A small-molecule ligand and the protein it binds are described below.
Small molecule (SMILES): N#Cc1cc(NC(=O)C(=O)O)c(Cl)c(NC(=O)C(=O)O)c1

Sequence of chain 1.C:
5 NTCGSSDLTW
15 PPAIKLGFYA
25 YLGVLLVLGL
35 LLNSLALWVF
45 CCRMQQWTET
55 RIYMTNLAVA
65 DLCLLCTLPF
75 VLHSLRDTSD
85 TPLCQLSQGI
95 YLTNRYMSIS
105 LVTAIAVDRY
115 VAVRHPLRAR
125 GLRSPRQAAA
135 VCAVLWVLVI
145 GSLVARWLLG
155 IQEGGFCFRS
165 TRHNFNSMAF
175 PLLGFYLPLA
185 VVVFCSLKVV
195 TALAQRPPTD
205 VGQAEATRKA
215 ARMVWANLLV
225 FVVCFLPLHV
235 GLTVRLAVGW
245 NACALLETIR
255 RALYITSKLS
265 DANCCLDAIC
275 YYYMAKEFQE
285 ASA

Binding-site contacts:
Ligand atom N15 contacts residue PHE162 of chain 1.C at 3.7 Å.
Ligand atom N01 contacts residue VAL75 of chain 1.C at 4.0 Å.
Ligand atom C03 contacts residue LEU79 of chain 1.C at 4.1 Å (hydrophobic).
Ligand atom O10 contacts residue ARG163 of chain 1.C at 3.9 Å.
Ligand atom C04 contacts residue TYR258 of chain 1.C at 3.3 Å (hydrophobic).
Ligand atom C16 contacts residue PHE162 of chain 1.C at 3.4 Å (hydrophobic).
Ligand atom C18 contacts residue ARG239 of chain 1.C at 3.6 Å.
Ligand atom O11 contacts residue LEU79 of chain 1.C at 3.1 Å.
Ligand atom O17 contacts residue PHE162 of chain 1.C at 3.2 Å.
Ligand atom N06 contacts residue LEU79 of chain 1.C at 4.2 Å.
Ligand atom C14 contacts residue PHE162 of chain 1.C at 3.5 Å (hydrophobic).
Ligand atom C21 contacts residue PHE162 of chain 1.C at 3.2 Å (hydrophobic).
Ligand atom C12 contacts residue PHE162 of chain 1.C at 4.2 Å (hydrophobic).
Ligand atom O11 contacts residue PHE162 of chain 1.C at 3.1 Å.
Ligand atom C02 contacts residue SER261 of chain 1.C at 3.6 Å.
Ligand atom O10 contacts residue PHE162 of chain 1.C at 3.2 Å (h-bond).
Ligand atom O20 contacts residue ARG239 of chain 1.C at 3.2 Å (salt-bridge).
Ligand atom C18 contacts residue PHE162 of chain 1.C at 3.7 Å (hydrophobic).
Ligand atom C09 contacts residue PHE162 of chain 1.C at 3.6 Å (hydrophobic).
Ligand atom O19 contacts residue LEU236 of chain 1.C at 3.3 Å.
Ligand atom C05 contacts residue LEU79 of chain 1.C at 4.2 Å (hydrophobic).
Ligand atom C05 contacts residue TYR258 of chain 1.C at 3.7 Å (hydrophobic).
Ligand atom N01 contacts residue SER261 of chain 1.C at 3.8 Å.
Ligand atom O08 contacts residue ARG163 of chain 1.C at 4.1 Å.
Ligand atom O20 contacts residue PHE162 of chain 1.C at 3.5 Å.
Ligand atom C02 contacts residue PHE162 of chain 1.C at 4.1 Å (hydrophobic).
Ligand atom C09 contacts residue ARG163 of chain 1.C at 3.7 Å.
Ligand atom C21 contacts residue SER261 of chain 1.C at 3.7 Å.
Ligand atom C18 contacts residue LEU236 of chain 1.C at 4.2 Å (hydrophobic).
Ligand atom O11 contacts residue ARG163 of chain 1.C at 3.1 Å.
Ligand atom CL13 contacts residue LEU257 of chain 1.C at 4.0 Å.
Ligand atom C04 contacts residue LEU79 of chain 1.C at 3.5 Å (hydrophobic).
Ligand atom O08 contacts residue LEU12 of chain 1.C at 3.5 Å.
Ligand atom C03 contacts residue SER261 of chain 1.C at 3.9 Å.
Ligand atom C03 contacts residue PHE162 of chain 1.C at 3.7 Å (hydrophobic).
Ligand atom N01 contacts residue LEU76 of chain 1.C at 3.5 Å.
Ligand atom N06 contacts residue TYR258 of chain 1.C at 3.5 Å.
Ligand atom O19 contacts residue ARG239 of chain 1.C at 3.7 Å.
Ligand atom C09 contacts residue LEU79 of chain 1.C at 4.2 Å (hydrophobic).
Ligand atom O19 contacts residue LEU257 of chain 1.C at 4.0 Å.